Binding-site contacts:
Ligand atom C7 contacts residue ASN577 of chain 1.B at 3.8 Å.
Ligand atom C2 contacts residue ASN577 of chain 1.B at 3.6 Å.
Ligand atom O7 contacts residue ASN577 of chain 1.B at 3.7 Å.
Ligand atom N2 contacts residue ASN577 of chain 1.B at 3.4 Å (h-bond).
Ligand atom C1 contacts residue ASN577 of chain 1.B at 2.5 Å.
Ligand atom C8 contacts residue ASN577 of chain 1.B at 4.5 Å.
Ligand atom O5 contacts residue ASN577 of chain 1.B at 3.6 Å.

Sequence of chain 1.B:
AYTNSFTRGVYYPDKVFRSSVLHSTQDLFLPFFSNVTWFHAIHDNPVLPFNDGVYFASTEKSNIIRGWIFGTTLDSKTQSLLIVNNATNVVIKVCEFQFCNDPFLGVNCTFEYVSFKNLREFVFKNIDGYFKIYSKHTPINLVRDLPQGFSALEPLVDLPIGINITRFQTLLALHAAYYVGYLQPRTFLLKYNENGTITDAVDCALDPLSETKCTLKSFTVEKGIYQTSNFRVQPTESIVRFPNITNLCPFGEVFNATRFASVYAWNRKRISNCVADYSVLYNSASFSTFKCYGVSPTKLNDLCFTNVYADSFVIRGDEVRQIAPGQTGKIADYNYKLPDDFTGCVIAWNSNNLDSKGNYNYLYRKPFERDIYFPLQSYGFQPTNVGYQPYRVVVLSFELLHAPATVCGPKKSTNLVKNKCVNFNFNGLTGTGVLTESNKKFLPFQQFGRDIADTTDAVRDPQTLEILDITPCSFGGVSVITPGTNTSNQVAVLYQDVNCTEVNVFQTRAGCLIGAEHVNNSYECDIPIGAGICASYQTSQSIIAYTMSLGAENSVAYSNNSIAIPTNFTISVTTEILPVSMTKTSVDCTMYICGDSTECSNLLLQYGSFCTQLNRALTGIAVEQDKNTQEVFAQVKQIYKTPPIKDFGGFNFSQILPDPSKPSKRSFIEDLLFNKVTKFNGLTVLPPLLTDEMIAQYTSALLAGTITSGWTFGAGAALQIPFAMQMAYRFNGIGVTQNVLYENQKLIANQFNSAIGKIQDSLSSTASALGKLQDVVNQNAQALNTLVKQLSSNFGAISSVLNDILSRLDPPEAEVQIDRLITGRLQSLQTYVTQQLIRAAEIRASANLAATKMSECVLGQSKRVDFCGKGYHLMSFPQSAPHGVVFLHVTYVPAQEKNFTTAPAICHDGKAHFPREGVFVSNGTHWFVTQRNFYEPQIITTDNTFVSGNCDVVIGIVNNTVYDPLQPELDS

The protein below binds the small molecule below.
Small molecule (SMILES): CC(=O)N[C@@H]1[C@@H](O)[C@H](O)[C@@H](CO)O[C@H]1O